The protein below binds the small molecule below.
Small molecule (SMILES): C/C=C/[C@H]1Oc2c(-c3ccccc3)c[nH]c(=O)c2[C@H]2[C@@H]1CCC[C@@H]2C

Sequence of chain 1.A:
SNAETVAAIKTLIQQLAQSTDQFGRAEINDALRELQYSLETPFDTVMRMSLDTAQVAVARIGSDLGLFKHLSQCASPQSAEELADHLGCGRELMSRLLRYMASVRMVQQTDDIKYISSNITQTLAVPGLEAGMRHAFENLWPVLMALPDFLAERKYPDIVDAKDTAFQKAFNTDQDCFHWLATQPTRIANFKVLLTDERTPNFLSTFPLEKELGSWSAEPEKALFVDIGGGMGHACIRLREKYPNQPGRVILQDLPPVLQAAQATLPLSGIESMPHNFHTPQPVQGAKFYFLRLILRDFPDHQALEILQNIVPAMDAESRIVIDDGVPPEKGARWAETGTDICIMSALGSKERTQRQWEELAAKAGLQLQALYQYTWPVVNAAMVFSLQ

Binding-site contacts:
Ligand atom C07 contacts residue PHE194 of chain 1.B at 4.0 Å (hydrophobic).
Ligand atom C02 contacts residue ASP314 of chain 1.B at 3.9 Å.
Ligand atom C09 contacts residue CYS193 of chain 1.B at 3.5 Å (hydrophobic).
Ligand atom C08 contacts residue LEU197 of chain 1.B at 3.8 Å (hydrophobic).
Ligand atom C24 contacts residue MET63 of chain 1.A at 3.5 Å (hydrophobic).
Ligand atom C25 contacts residue ARG215 of chain 1.B at 4.1 Å.
Ligand atom C23 contacts residue LEU67 of chain 1.A at 3.9 Å (hydrophobic).
Ligand atom O01 contacts residue ARG313 of chain 1.B at 2.5 Å (salt-bridge).
Ligand atom C11 contacts residue HIS151 of chain 1.B at 3.5 Å.
Ligand atom C24 contacts residue SER66 of chain 1.A at 3.7 Å.
Ligand atom C15 contacts residue HIS151 of chain 1.B at 3.4 Å.
Ligand atom C08 contacts residue PHE207 of chain 1.B at 3.0 Å (hydrophobic).
Ligand atom C12 contacts residue ASP314 of chain 1.B at 2.9 Å.
Ligand atom C04 contacts residue HIS151 of chain 1.B at 3.9 Å.
Ligand atom C02 contacts residue ARG313 of chain 1.B at 3.4 Å.
Ligand atom C08 contacts residue PHE194 of chain 1.B at 3.9 Å (hydrophobic).
Ligand atom C09 contacts residue HIS151 of chain 1.B at 3.6 Å.
Ligand atom C06 contacts residue HIS151 of chain 1.B at 3.8 Å.
Ligand atom N13 contacts residue ASP314 of chain 1.B at 2.5 Å (salt-bridge).
Ligand atom C09 contacts residue PHE207 of chain 1.B at 3.7 Å (hydrophobic).
Ligand atom C16 contacts residue HIS151 of chain 1.B at 3.5 Å.
Ligand atom C22 contacts residue THR356 of chain 1.B at 3.9 Å.
Ligand atom C12 contacts residue ILE360 of chain 1.B at 3.9 Å (hydrophobic).
Ligand atom C23 contacts residue SER66 of chain 1.A at 4.1 Å.
Ligand atom C16 contacts residue LEU210 of chain 1.B at 3.9 Å (hydrophobic).
Ligand atom C23 contacts residue MET63 of chain 1.A at 3.9 Å (hydrophobic).
Ligand atom C22 contacts residue CYS359 of chain 1.B at 3.8 Å (hydrophobic).
Ligand atom C18 contacts residue LEU210 of chain 1.B at 3.6 Å (hydrophobic).
Ligand atom O14 contacts residue HIS151 of chain 1.B at 2.8 Å (h-bond).
Ligand atom C12 contacts residue LEU364 of chain 1.B at 3.4 Å (hydrophobic).
Ligand atom N13 contacts residue ILE360 of chain 1.B at 3.5 Å.
Ligand atom C02 contacts residue ILE360 of chain 1.B at 3.8 Å (hydrophobic).
Ligand atom C10 contacts residue HIS151 of chain 1.B at 3.6 Å.
Ligand atom N13 contacts residue ARG313 of chain 1.B at 3.5 Å (salt-bridge).
Ligand atom C11 contacts residue LEU156 of chain 1.B at 4.0 Å (hydrophobic).
Ligand atom C10 contacts residue ALA363 of chain 1.B at 4.0 Å (hydrophobic).
Ligand atom C08 contacts residue HIS151 of chain 1.B at 3.9 Å.
Ligand atom C18 contacts residue PHE207 of chain 1.B at 4.1 Å (hydrophobic).
Ligand atom C07 contacts residue PHE207 of chain 1.B at 3.5 Å (hydrophobic).
Ligand atom C09 contacts residue LEU197 of chain 1.B at 3.8 Å (hydrophobic).

Sequence of chain 1.B:
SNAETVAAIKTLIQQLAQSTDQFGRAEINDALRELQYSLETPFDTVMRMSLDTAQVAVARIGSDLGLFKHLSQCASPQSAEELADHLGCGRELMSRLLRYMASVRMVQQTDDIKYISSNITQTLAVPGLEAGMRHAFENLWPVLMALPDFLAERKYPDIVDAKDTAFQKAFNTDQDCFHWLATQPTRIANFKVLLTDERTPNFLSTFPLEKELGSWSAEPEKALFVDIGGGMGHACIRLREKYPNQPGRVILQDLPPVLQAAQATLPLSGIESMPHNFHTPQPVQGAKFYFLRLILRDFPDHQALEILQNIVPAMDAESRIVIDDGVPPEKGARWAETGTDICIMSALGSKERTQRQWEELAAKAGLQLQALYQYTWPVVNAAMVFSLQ